Sequence of chain 2.A:
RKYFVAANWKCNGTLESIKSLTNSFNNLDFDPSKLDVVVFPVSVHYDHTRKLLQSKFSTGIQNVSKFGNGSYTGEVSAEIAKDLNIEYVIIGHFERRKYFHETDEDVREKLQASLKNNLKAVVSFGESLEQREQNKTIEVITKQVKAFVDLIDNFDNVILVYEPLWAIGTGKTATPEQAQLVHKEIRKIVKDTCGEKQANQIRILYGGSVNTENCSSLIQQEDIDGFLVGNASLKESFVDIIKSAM

The small molecule below binds the protein below.
Small molecule (SMILES): O=C(O)COP(=O)(O)O

Binding-site contacts:
Ligand atom C2 contacts residue ILE170 of chain 2.A at 4.1 Å (hydrophobic).
Ligand atom C2 contacts residue GLY232 of chain 2.A at 3.6 Å.
Ligand atom C1 contacts residue GLU165 of chain 2.A at 3.1 Å.
Ligand atom O2 contacts residue ASN10 of chain 2.A at 3.4 Å (h-bond).
Ligand atom O1 contacts residue HIS95 of chain 2.A at 3.1 Å (h-bond).
Ligand atom O3P contacts residue ASN233 of chain 2.A at 2.8 Å (h-bond).
Ligand atom P contacts residue GLY232 of chain 2.A at 3.6 Å.
Ligand atom O4P contacts residue ASN233 of chain 2.A at 3.7 Å.
Ligand atom O2 contacts residue ILE170 of chain 2.A at 4.2 Å.
Ligand atom O2 contacts residue HIS95 of chain 2.A at 2.8 Å (h-bond).
Ligand atom C2 contacts residue GLY210 of chain 2.A at 4.1 Å.
Ligand atom C1 contacts residue GLY232 of chain 2.A at 4.1 Å.
Ligand atom O4P contacts residue SER211 of chain 2.A at 3.5 Å (h-bond).
Ligand atom C2 contacts residue LEU230 of chain 2.A at 4.0 Å (hydrophobic).
Ligand atom O4P contacts residue VAL231 of chain 2.A at 3.8 Å.
Ligand atom O2P contacts residue GLY171 of chain 2.A at 2.8 Å (h-bond).
Ligand atom O3P contacts residue GLY171 of chain 2.A at 3.8 Å.
Ligand atom C2 contacts residue GLU165 of chain 2.A at 3.3 Å.
Ligand atom O4P contacts residue GLY232 of chain 2.A at 2.7 Å (h-bond).
Ligand atom O1P contacts residue ILE170 of chain 2.A at 3.9 Å.
Ligand atom C1 contacts residue LYS12 of chain 2.A at 3.8 Å.
Ligand atom O2P contacts residue ALA169 of chain 2.A at 3.6 Å.
Ligand atom O1 contacts residue LEU230 of chain 2.A at 3.4 Å.
Ligand atom O3P contacts residue LYS12 of chain 2.A at 4.2 Å.
Ligand atom P contacts residue SER211 of chain 2.A at 3.6 Å.
Ligand atom P contacts residue ASN233 of chain 2.A at 3.7 Å.
Ligand atom O2P contacts residue ILE170 of chain 2.A at 3.4 Å.
Ligand atom O2 contacts residue GLY232 of chain 2.A at 4.1 Å.
Ligand atom O1P contacts residue GLY232 of chain 2.A at 3.4 Å (h-bond).
Ligand atom O1 contacts residue GLU165 of chain 2.A at 2.3 Å (salt-bridge).
Ligand atom O4P contacts residue VAL212 of chain 2.A at 4.1 Å.
Ligand atom O2P contacts residue GLY210 of chain 2.A at 3.7 Å.
Ligand atom O3P contacts residue GLY232 of chain 2.A at 3.7 Å.
Ligand atom P contacts residue GLY171 of chain 2.A at 3.9 Å.
Ligand atom O2P contacts residue SER211 of chain 2.A at 2.8 Å (h-bond).
Ligand atom C1 contacts residue HIS95 of chain 2.A at 3.3 Å.
Ligand atom O2 contacts residue GLU165 of chain 2.A at 4.2 Å.
Ligand atom O1P contacts residue LYS12 of chain 2.A at 3.4 Å (salt-bridge).
Ligand atom O2 contacts residue LYS12 of chain 2.A at 2.7 Å.
Ligand atom O1 contacts residue ASN10 of chain 2.A at 4.2 Å.